Sequence of chain 1.K:
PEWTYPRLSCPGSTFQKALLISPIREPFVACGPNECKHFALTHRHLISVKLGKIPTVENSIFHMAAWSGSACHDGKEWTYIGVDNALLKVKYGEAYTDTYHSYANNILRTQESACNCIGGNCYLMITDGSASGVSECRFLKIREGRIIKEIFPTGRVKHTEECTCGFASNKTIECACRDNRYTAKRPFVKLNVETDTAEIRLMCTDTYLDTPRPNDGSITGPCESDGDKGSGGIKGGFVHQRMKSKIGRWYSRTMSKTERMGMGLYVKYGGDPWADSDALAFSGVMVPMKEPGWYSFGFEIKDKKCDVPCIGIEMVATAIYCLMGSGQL

Binding-site contacts:
Ligand atom C8 contacts residue ASN284 of chain 1.K at 4.2 Å.
Ligand atom C7 contacts residue ARG84 of chain 1.K at 4.3 Å.
Ligand atom N2 contacts residue ARG84 of chain 1.K at 3.8 Å.
Ligand atom O3 contacts residue ARG84 of chain 1.K at 4.2 Å.
Ligand atom O5 contacts residue ASN284 of chain 1.K at 2.5 Å (h-bond).
Ligand atom C8 contacts residue PRO83 of chain 1.K at 3.5 Å (hydrophobic).
Ligand atom C1 contacts residue ASN284 of chain 1.K at 1.5 Å.
Ligand atom C4 contacts residue ASN284 of chain 1.K at 4.4 Å.
Ligand atom N2 contacts residue PRO83 of chain 1.K at 2.7 Å (h-bond).
Ligand atom C2 contacts residue PRO83 of chain 1.K at 3.6 Å (hydrophobic).
Ligand atom C7 contacts residue PRO83 of chain 1.K at 3.5 Å (hydrophobic).
Ligand atom C8 contacts residue ARG356 of chain 1.K at 4.0 Å.
Ligand atom C8 contacts residue ARG84 of chain 1.K at 3.8 Å.
Ligand atom N2 contacts residue ASN284 of chain 1.K at 3.0 Å (h-bond).
Ligand atom C7 contacts residue ASN284 of chain 1.K at 3.2 Å.
Ligand atom C3 contacts residue PRO83 of chain 1.K at 3.7 Å (hydrophobic).
Ligand atom C5 contacts residue ASN284 of chain 1.K at 3.8 Å.
Ligand atom O3 contacts residue PRO83 of chain 1.K at 4.2 Å.
Ligand atom C1 contacts residue PRO83 of chain 1.K at 3.9 Å (hydrophobic).
Ligand atom C3 contacts residue ASN284 of chain 1.K at 3.9 Å.
Ligand atom C2 contacts residue ASN284 of chain 1.K at 2.5 Å.
Ligand atom O7 contacts residue ASN284 of chain 1.K at 3.0 Å (h-bond).
Ligand atom C8 contacts residue LEU85 of chain 1.K at 4.1 Å (hydrophobic).

A small-molecule ligand and the protein it binds are described below.
Small molecule (SMILES): CC(=O)N[C@@H]1[C@@H](O)[C@H](O)[C@@H](CO)O[C@H]1O